The small molecule below binds the protein below.
Small molecule (SMILES): O=[N+]([O-])c1ccc([C@H]2CO2)cc1

Binding-site contacts:
Ligand atom C8 contacts residue SER132 of chain 2.P at 3.0 Å.
Ligand atom O3 contacts residue TYR187 of chain 2.P at 3.8 Å.
Ligand atom C7 contacts residue TYR187 of chain 2.P at 4.2 Å (hydrophobic).
Ligand atom N1 contacts residue PRO84 of chain 2.P at 4.0 Å.
Ligand atom O3 contacts residue ASN176 of chain 2.P at 3.8 Å.
Ligand atom O2 contacts residue TRP249 of chain 1.P at 3.4 Å.
Ligand atom O3 contacts residue PHE186 of chain 2.P at 3.8 Å.
Ligand atom C8 contacts residue THR134 of chain 2.P at 4.3 Å.
Ligand atom C6 contacts residue TRP249 of chain 1.P at 3.2 Å (hydrophobic).
Ligand atom O1 contacts residue PRO84 of chain 2.P at 3.0 Å.
Ligand atom C5 contacts residue ASN176 of chain 2.P at 4.3 Å.
Ligand atom C1 contacts residue TRP249 of chain 1.P at 4.0 Å (hydrophobic).
Ligand atom C7 contacts residue SER132 of chain 2.P at 3.9 Å.
Ligand atom C2 contacts residue TYR145 of chain 2.P at 3.6 Å (hydrophobic).
Ligand atom C7 contacts residue PRO175 of chain 2.P at 4.3 Å (hydrophobic).
Ligand atom C8 contacts residue TYR145 of chain 2.P at 3.2 Å (hydrophobic).
Ligand atom C8 contacts residue PHE186 of chain 2.P at 4.3 Å (hydrophobic).
Ligand atom C5 contacts residue TRP139 of chain 2.P at 3.3 Å (hydrophobic).
Ligand atom O3 contacts residue TYR145 of chain 2.P at 4.2 Å.
Ligand atom C3 contacts residue TYR145 of chain 2.P at 3.0 Å (hydrophobic).
Ligand atom C7 contacts residue THR134 of chain 2.P at 4.0 Å.
Ligand atom C7 contacts residue TYR145 of chain 2.P at 4.0 Å (hydrophobic).
Ligand atom O2 contacts residue PHE86 of chain 2.P at 3.1 Å.
Ligand atom C1 contacts residue PHE186 of chain 2.P at 4.1 Å (hydrophobic).
Ligand atom O3 contacts residue PHE12 of chain 2.P at 4.2 Å.
Ligand atom C5 contacts residue TYR187 of chain 2.P at 3.8 Å (hydrophobic).
Ligand atom C4 contacts residue TYR145 of chain 2.P at 3.9 Å (hydrophobic).
Ligand atom C5 contacts residue TRP249 of chain 1.P at 3.6 Å (hydrophobic).
Ligand atom C8 contacts residue ASN176 of chain 2.P at 4.3 Å.
Ligand atom C4 contacts residue PHE186 of chain 2.P at 4.2 Å (hydrophobic).
Ligand atom O3 contacts residue PRO175 of chain 2.P at 3.9 Å.
Ligand atom C7 contacts residue ASN176 of chain 2.P at 3.4 Å.
Ligand atom C8 contacts residue PRO175 of chain 2.P at 3.6 Å (hydrophobic).
Ligand atom N1 contacts residue PHE86 of chain 2.P at 4.2 Å.
Ligand atom C4 contacts residue ASN176 of chain 2.P at 4.4 Å.
Ligand atom C3 contacts residue PHE186 of chain 2.P at 3.5 Å (hydrophobic).
Ligand atom C4 contacts residue THR134 of chain 2.P at 4.3 Å.
Ligand atom C6 contacts residue TRP139 of chain 2.P at 3.5 Å (hydrophobic).
Ligand atom N1 contacts residue TRP249 of chain 1.P at 3.9 Å.
Ligand atom C2 contacts residue PHE186 of chain 2.P at 3.3 Å (hydrophobic).

Sequence of chain 2.P:
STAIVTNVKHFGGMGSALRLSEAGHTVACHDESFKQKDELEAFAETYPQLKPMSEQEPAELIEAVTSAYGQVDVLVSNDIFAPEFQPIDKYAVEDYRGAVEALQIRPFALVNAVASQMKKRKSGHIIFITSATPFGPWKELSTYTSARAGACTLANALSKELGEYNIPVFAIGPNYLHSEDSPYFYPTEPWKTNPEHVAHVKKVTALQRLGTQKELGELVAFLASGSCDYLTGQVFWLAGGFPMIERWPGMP

Sequence of chain 1.P:
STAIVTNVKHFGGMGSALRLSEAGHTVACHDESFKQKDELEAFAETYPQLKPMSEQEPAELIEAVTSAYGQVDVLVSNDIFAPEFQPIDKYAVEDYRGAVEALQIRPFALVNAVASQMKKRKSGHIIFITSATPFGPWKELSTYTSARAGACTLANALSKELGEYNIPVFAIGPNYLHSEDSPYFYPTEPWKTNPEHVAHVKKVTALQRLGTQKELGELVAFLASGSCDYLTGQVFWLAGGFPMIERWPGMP